A protein and the small-molecule ligand that binds it are described below.
Small molecule (SMILES): CC(=O)N[C@H]1[C@H](O[C@H]2[C@H](O)[C@@H](NC(C)=O)CO[C@@H]2CO)O[C@H](CO)[C@@H](O)[C@@H]1O

Sequence of chain 1.D:
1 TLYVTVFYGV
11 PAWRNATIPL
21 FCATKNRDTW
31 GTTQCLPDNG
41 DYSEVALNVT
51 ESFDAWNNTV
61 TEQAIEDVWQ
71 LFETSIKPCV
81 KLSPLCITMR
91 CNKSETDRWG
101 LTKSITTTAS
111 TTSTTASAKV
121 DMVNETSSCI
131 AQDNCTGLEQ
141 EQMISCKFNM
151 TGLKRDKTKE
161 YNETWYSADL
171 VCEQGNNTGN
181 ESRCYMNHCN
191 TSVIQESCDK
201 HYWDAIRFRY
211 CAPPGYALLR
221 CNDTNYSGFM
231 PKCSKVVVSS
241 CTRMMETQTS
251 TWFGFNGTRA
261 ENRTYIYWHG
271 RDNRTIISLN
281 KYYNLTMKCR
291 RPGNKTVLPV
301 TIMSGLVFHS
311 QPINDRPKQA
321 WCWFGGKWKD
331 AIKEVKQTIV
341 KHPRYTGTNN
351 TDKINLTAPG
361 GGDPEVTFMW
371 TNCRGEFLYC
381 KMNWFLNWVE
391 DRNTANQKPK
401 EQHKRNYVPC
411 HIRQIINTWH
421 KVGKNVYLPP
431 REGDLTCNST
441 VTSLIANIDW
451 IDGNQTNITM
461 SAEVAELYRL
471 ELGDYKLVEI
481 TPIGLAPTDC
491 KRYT

Binding-site contacts:
Ligand atom O3 contacts residue NAG1 of chain 1.P at 3.2 Å.
Ligand atom C4 contacts residue ASN48 of chain 1.D at 4.2 Å.
Ligand atom C2 contacts residue ASN48 of chain 1.D at 2.5 Å.
Ligand atom C5 contacts residue ASN48 of chain 1.D at 3.7 Å.
Ligand atom O5 contacts residue ASN48 of chain 1.D at 2.4 Å (h-bond).
Ligand atom O3 contacts residue GLY15 of chain 1.C at 4.3 Å.
Ligand atom O7 contacts residue ASN48 of chain 1.D at 3.0 Å (h-bond).
Ligand atom C3 contacts residue ASN48 of chain 1.D at 3.8 Å.
Ligand atom C1 contacts residue ASN48 of chain 1.D at 1.4 Å.
Ligand atom N2 contacts residue ASN48 of chain 1.D at 2.9 Å (h-bond).
Ligand atom O7 contacts residue NAG1 of chain 1.P at 4.4 Å.
Ligand atom C7 contacts residue ASN48 of chain 1.D at 3.1 Å.
Ligand atom O5 contacts residue NAG1 of chain 1.P at 4.3 Å.
Ligand atom C8 contacts residue ASN48 of chain 1.D at 4.3 Å.
Ligand atom O7 contacts residue NAG2 of chain 1.P at 4.3 Å.
Ligand atom C8 contacts residue NAG1 of chain 1.P at 4.2 Å.
Ligand atom C6 contacts residue NAG1 of chain 1.P at 3.4 Å.
Ligand atom O6 contacts residue NAG1 of chain 1.P at 3.7 Å.
Ligand atom C2 contacts residue GLY15 of chain 1.C at 4.3 Å.
Ligand atom C3 contacts residue GLY15 of chain 1.C at 3.7 Å.
Ligand atom C7 contacts residue NAG1 of chain 1.P at 4.3 Å.
Ligand atom C3 contacts residue NAG1 of chain 1.P at 4.3 Å.
Ligand atom C1 contacts residue GLY15 of chain 1.C at 4.4 Å.
Ligand atom N2 contacts residue GLY15 of chain 1.C at 4.1 Å.

Sequence of chain 1.C:
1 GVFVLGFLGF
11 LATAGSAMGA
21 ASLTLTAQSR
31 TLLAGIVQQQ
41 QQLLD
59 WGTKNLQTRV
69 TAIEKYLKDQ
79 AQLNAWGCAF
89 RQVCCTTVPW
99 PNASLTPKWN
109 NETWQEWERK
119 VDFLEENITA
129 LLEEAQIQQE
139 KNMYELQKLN